Binding-site contacts:
Ligand atom N7 contacts residue THR242 of chain 1.A at 3.6 Å.
Ligand atom C4' contacts residue SO41 of chain 1.B at 3.7 Å.
Ligand atom C6' contacts residue VAL260 of chain 1.A at 3.6 Å (hydrophobic).
Ligand atom N3 contacts residue MET219 of chain 1.A at 3.8 Å.
Ligand atom C6 contacts residue ASN243 of chain 1.A at 3.7 Å.
Ligand atom N7 contacts residue GLY118 of chain 1.A at 3.3 Å (h-bond).
Ligand atom N1 contacts residue PHE200 of chain 1.A at 3.5 Å.
Ligand atom C5 contacts residue PHE200 of chain 1.A at 3.7 Å (hydrophobic).
Ligand atom C3' contacts residue SO41 of chain 1.B at 3.7 Å.
Ligand atom C8 contacts residue THR242 of chain 1.A at 3.5 Å.
Ligand atom O6 contacts residue ASN243 of chain 1.A at 2.9 Å (h-bond).
Ligand atom O3' contacts residue SO41 of chain 1.B at 3.2 Å (h-bond).
Ligand atom O3' contacts residue PHE159 of chain 2.A at 3.7 Å.
Ligand atom C8 contacts residue ALA117 of chain 1.A at 3.6 Å (hydrophobic).
Ligand atom N1 contacts residue GLU201 of chain 1.A at 2.8 Å (salt-bridge).
Ligand atom C4 contacts residue VAL217 of chain 1.A at 3.6 Å (hydrophobic).
Ligand atom N3 contacts residue VAL217 of chain 1.A at 3.6 Å (h-bond).
Ligand atom C3' contacts residue PHE159 of chain 2.A at 3.6 Å (hydrophobic).
Ligand atom O6 contacts residue GLY118 of chain 1.A at 3.6 Å.
Ligand atom C2 contacts residue GLU201 of chain 1.A at 3.2 Å.
Ligand atom C5 contacts residue GLY118 of chain 1.A at 3.5 Å.
Ligand atom C6 contacts residue GLU201 of chain 1.A at 3.8 Å.
Ligand atom N1 contacts residue VAL217 of chain 1.A at 3.7 Å.
Ligand atom C6' contacts residue SO41 of chain 1.B at 3.3 Å.
Ligand atom N7 contacts residue ALA117 of chain 1.A at 3.6 Å.
Ligand atom C2 contacts residue MET219 of chain 1.A at 3.7 Å (hydrophobic).
Ligand atom C6 contacts residue GLY118 of chain 1.A at 3.8 Å.
Ligand atom O6 contacts residue VAL245 of chain 1.A at 3.5 Å.
Ligand atom C5 contacts residue ASN243 of chain 1.A at 3.8 Å.
Ligand atom O6 contacts residue GLU201 of chain 1.A at 3.8 Å.
Ligand atom C10 contacts residue ALA116 of chain 1.A at 3.1 Å (hydrophobic).
Ligand atom C8 contacts residue GLY118 of chain 1.A at 3.7 Å.
Ligand atom O5' contacts residue GLY257 of chain 1.A at 3.2 Å.
Ligand atom N1' contacts residue SO41 of chain 1.B at 3.0 Å (h-bond).
Ligand atom C8 contacts residue ASN243 of chain 1.A at 3.5 Å.
Ligand atom O5' contacts residue VAL260 of chain 1.A at 3.2 Å.
Ligand atom C5' contacts residue PHE159 of chain 2.A at 3.7 Å (hydrophobic).
Ligand atom O3' contacts residue TYR88 of chain 1.A at 2.9 Å (h-bond).
Ligand atom C6 contacts residue PHE200 of chain 1.A at 3.7 Å (hydrophobic).
Ligand atom N7 contacts residue ASN243 of chain 1.A at 2.7 Å (h-bond).

Sequence of chain 1.A:
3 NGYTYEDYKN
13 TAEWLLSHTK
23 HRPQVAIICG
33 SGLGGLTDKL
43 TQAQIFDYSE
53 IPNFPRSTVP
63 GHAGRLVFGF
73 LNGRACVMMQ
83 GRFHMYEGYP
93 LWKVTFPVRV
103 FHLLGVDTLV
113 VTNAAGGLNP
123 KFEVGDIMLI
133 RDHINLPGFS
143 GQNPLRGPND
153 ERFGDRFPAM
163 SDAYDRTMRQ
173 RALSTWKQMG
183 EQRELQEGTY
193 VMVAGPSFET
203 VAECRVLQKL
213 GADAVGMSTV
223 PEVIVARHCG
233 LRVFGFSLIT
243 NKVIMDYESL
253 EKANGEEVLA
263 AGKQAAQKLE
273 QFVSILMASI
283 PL

Sequence of chain 2.A:
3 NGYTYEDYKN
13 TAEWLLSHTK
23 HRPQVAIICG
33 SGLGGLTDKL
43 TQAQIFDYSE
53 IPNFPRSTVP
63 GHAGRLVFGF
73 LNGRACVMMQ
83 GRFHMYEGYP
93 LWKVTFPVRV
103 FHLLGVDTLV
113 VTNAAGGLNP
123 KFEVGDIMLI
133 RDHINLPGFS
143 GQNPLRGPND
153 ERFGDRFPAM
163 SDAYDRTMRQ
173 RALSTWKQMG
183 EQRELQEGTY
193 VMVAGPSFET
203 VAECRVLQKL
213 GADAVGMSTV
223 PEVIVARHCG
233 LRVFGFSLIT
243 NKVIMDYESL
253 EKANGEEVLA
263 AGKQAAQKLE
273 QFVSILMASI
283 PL

The small molecule below binds the protein below.
Small molecule (SMILES): O=c1[nH]cnc2c(C[NH+]3C[C@H](CO)[C@@H](O)C3)c[nH]c12